This protein binds this small molecule.
Small molecule (SMILES): CCCCCCCCCCCC[N+](C)(C)CCCS(=O)(=O)O

Sequence of chain 10.A:
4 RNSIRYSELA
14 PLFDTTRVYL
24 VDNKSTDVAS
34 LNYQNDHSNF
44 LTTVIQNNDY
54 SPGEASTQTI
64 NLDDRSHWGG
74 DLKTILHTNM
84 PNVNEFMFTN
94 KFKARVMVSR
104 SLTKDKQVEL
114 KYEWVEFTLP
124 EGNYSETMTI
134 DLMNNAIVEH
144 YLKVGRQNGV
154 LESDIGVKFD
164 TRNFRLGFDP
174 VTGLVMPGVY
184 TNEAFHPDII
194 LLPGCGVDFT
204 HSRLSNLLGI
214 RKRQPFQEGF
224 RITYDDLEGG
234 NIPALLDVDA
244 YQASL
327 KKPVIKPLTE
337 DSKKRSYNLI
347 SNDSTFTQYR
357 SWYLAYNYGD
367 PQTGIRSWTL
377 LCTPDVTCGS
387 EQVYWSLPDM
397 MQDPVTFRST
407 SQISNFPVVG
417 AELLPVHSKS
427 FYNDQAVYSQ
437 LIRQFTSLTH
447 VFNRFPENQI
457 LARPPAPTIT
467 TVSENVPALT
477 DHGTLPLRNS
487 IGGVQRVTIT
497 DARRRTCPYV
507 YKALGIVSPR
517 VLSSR

Binding-site contacts:
Ligand atom C2 contacts residue TRP374 of chain 10.A at 4.1 Å (hydrophobic).
Ligand atom C16 contacts residue ASP229 of chain 10.A at 4.3 Å.
Ligand atom O3S contacts residue GLY222 of chain 10.A at 2.9 Å (h-bond).
Ligand atom C12 contacts residue C151 of chain 10.D at 3.4 Å.
Ligand atom C3 contacts residue TRP374 of chain 10.A at 4.3 Å (hydrophobic).
Ligand atom C1 contacts residue TRP374 of chain 10.A at 3.6 Å (hydrophobic).
Ligand atom C13 contacts residue C151 of chain 10.D at 4.5 Å.
Ligand atom O2S contacts residue GLY222 of chain 10.A at 3.3 Å (h-bond).
Ligand atom S1 contacts residue LYS215 of chain 10.A at 4.1 Å.
Ligand atom C10 contacts residue C151 of chain 10.D at 3.4 Å.
Ligand atom O3S contacts residue ARG224 of chain 10.A at 2.9 Å (salt-bridge).
Ligand atom O1S contacts residue GLY222 of chain 10.A at 2.3 Å (h-bond).
Ligand atom S1 contacts residue ARG224 of chain 10.A at 4.3 Å.
Ligand atom O3S contacts residue TRP374 of chain 10.A at 3.3 Å.
Ligand atom O1S contacts residue PHE223 of chain 10.A at 4.5 Å.
Ligand atom O1S contacts residue LYS215 of chain 10.A at 2.7 Å (salt-bridge).
Ligand atom O2S contacts residue ARG224 of chain 10.A at 4.5 Å.
Ligand atom C5 contacts residue C151 of chain 10.D at 4.0 Å.
Ligand atom C7 contacts residue C151 of chain 10.D at 3.4 Å.
Ligand atom C6 contacts residue C151 of chain 10.D at 4.2 Å.
Ligand atom O3S contacts residue PHE223 of chain 10.A at 3.9 Å.
Ligand atom C11 contacts residue C151 of chain 10.D at 3.5 Å.
Ligand atom C9 contacts residue C151 of chain 10.D at 3.4 Å.
Ligand atom C8 contacts residue C151 of chain 10.D at 3.7 Å.
Ligand atom S1 contacts residue TRP374 of chain 10.A at 4.0 Å.
Ligand atom O1S contacts residue TRP374 of chain 10.A at 4.3 Å.
Ligand atom S1 contacts residue GLY222 of chain 10.A at 3.0 Å (h-bond).